Binding-site contacts:
Ligand atom O6 contacts residue GLN26 of chain 1.B at 4.2 Å.
Ligand atom O6 contacts residue SER25 of chain 1.B at 3.9 Å.
Ligand atom O7 contacts residue ASN23 of chain 1.B at 3.0 Å (h-bond).
Ligand atom C1 contacts residue ASN23 of chain 1.B at 1.4 Å.
Ligand atom C4 contacts residue ASN23 of chain 1.B at 4.2 Å.
Ligand atom N2 contacts residue ASN23 of chain 1.B at 3.0 Å (h-bond).
Ligand atom C2 contacts residue ASN23 of chain 1.B at 2.5 Å.
Ligand atom C7 contacts residue ASN23 of chain 1.B at 3.2 Å.
Ligand atom C8 contacts residue ASN23 of chain 1.B at 4.4 Å.
Ligand atom C3 contacts residue ASN23 of chain 1.B at 3.8 Å.
Ligand atom O5 contacts residue GLN26 of chain 1.B at 4.4 Å.
Ligand atom O5 contacts residue ASN23 of chain 1.B at 2.3 Å (h-bond).
Ligand atom C5 contacts residue ASN23 of chain 1.B at 3.6 Å.

This protein binds this small molecule.
Small molecule (SMILES): CC(=O)N[C@@H]1[C@@H](O)[C@H](O)[C@@H](CO)O[C@H]1O

Sequence of chain 1.B:
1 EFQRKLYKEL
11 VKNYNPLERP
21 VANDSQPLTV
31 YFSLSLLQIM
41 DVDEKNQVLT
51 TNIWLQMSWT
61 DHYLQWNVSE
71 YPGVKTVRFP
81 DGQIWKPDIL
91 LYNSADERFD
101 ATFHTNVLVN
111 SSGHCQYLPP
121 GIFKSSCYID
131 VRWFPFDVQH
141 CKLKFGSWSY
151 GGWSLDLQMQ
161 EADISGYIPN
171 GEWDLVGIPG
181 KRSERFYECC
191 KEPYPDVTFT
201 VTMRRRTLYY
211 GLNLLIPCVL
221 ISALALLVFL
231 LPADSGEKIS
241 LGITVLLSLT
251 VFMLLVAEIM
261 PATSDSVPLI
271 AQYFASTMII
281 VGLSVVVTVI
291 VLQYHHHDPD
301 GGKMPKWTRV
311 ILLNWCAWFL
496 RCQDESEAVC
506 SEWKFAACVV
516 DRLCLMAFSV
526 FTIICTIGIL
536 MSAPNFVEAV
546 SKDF